Sequence of chain 1.C:
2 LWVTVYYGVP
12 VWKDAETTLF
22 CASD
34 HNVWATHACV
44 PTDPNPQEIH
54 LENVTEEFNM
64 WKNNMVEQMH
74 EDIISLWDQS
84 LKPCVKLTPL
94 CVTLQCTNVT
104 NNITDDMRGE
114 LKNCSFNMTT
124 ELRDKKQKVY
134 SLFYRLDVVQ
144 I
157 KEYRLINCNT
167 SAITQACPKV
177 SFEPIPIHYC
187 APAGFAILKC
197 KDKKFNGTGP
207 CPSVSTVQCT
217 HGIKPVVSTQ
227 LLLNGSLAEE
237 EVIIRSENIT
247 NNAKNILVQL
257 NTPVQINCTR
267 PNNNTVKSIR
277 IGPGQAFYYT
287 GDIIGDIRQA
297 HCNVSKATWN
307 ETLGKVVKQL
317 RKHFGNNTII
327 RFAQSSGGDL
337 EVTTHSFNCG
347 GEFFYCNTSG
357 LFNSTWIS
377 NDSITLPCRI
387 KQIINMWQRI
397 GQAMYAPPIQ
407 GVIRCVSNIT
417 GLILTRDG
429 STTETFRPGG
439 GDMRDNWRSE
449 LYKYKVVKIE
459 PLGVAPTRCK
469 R

Binding-site contacts:
Ligand atom C8 contacts residue ASN120 of chain 1.C at 3.7 Å.
Ligand atom O7 contacts residue PHE119 of chain 1.C at 3.8 Å.
Ligand atom O7 contacts residue ASN120 of chain 1.C at 3.4 Å (h-bond).
Ligand atom C8 contacts residue SER118 of chain 1.C at 3.3 Å.
Ligand atom C8 contacts residue PHE119 of chain 1.C at 3.5 Å (hydrophobic).
Ligand atom C3 contacts residue ASN120 of chain 1.C at 3.9 Å.
Ligand atom C1 contacts residue ASN120 of chain 1.C at 1.5 Å.
Ligand atom N2 contacts residue GLN98 of chain 1.C at 4.2 Å.
Ligand atom C5 contacts residue ASN120 of chain 1.C at 3.8 Å.
Ligand atom C4 contacts residue ASN120 of chain 1.C at 4.3 Å.
Ligand atom C7 contacts residue ASN120 of chain 1.C at 3.2 Å.
Ligand atom C7 contacts residue PHE119 of chain 1.C at 4.1 Å (hydrophobic).
Ligand atom O7 contacts residue GLN98 of chain 1.C at 3.2 Å (h-bond).
Ligand atom C7 contacts residue GLN98 of chain 1.C at 3.3 Å.
Ligand atom O7 contacts residue SER118 of chain 1.C at 4.3 Å.
Ligand atom C2 contacts residue ASN120 of chain 1.C at 2.5 Å.
Ligand atom O5 contacts residue ASN120 of chain 1.C at 2.4 Å (h-bond).
Ligand atom N2 contacts residue LYS131 of chain 1.C at 4.5 Å.
Ligand atom C8 contacts residue GLN98 of chain 1.C at 3.4 Å.
Ligand atom N2 contacts residue ASN120 of chain 1.C at 3.0 Å (h-bond).

The protein below binds the small molecule below.
Small molecule (SMILES): CC(=O)N[C@@H]1[C@@H](O)[C@H](O)[C@@H](CO)O[C@H]1O